Binding-site contacts:
Ligand atom C31 contacts residue LEU106 of chain 20.A at 3.8 Å (hydrophobic).
Ligand atom N2 contacts residue MET221 of chain 20.A at 3.5 Å (h-bond).
Ligand atom C31 contacts residue ASN219 of chain 20.A at 3.8 Å.
Ligand atom N3A contacts residue ALA24 of chain 20.C at 3.6 Å.
Ligand atom C2A contacts residue PHE186 of chain 20.A at 3.3 Å (hydrophobic).
Ligand atom C6B contacts residue VAL188 of chain 20.A at 3.8 Å (hydrophobic).
Ligand atom O1D contacts residue SER107 of chain 20.A at 3.2 Å.
Ligand atom C2B contacts residue MET224 of chain 20.A at 3.6 Å (hydrophobic).
Ligand atom C4B contacts residue PHE186 of chain 20.A at 3.4 Å (hydrophobic).
Ligand atom C5A contacts residue ALA150 of chain 20.A at 3.2 Å (hydrophobic).
Ligand atom C4 contacts residue LEU106 of chain 20.A at 2.5 Å (hydrophobic).
Ligand atom C5B contacts residue TYR152 of chain 20.A at 3.8 Å (hydrophobic).
Ligand atom C3 contacts residue LEU106 of chain 20.A at 3.4 Å (hydrophobic).
Ligand atom CL2 contacts residue ILE104 of chain 20.A at 3.1 Å.
Ligand atom O1 contacts residue MET221 of chain 20.A at 3.1 Å (h-bond).
Ligand atom C5 contacts residue LEU106 of chain 20.A at 3.5 Å (hydrophobic).
Ligand atom CL1 contacts residue LEU25 of chain 20.C at 3.5 Å.
Ligand atom C4C contacts residue TYR128 of chain 20.A at 3.5 Å (hydrophobic).
Ligand atom C5A contacts residue PHE186 of chain 20.A at 3.5 Å (hydrophobic).
Ligand atom C5A contacts residue VAL176 of chain 20.A at 3.2 Å (hydrophobic).
Ligand atom C1C contacts residue TYR128 of chain 20.A at 3.5 Å (hydrophobic).
Ligand atom C6B contacts residue TYR152 of chain 20.A at 3.8 Å (hydrophobic).
Ligand atom C1B contacts residue VAL188 of chain 20.A at 3.8 Å (hydrophobic).
Ligand atom O1A contacts residue ALA150 of chain 20.A at 3.8 Å.
Ligand atom CL2 contacts residue MET224 of chain 20.A at 2.9 Å.
Ligand atom C3D contacts residue LEU116 of chain 20.A at 3.6 Å (hydrophobic).
Ligand atom C1B contacts residue TYR152 of chain 20.A at 3.8 Å (hydrophobic).
Ligand atom C4A contacts residue SER175 of chain 20.A at 3.8 Å.
Ligand atom C4A contacts residue VAL176 of chain 20.A at 3.7 Å (hydrophobic).
Ligand atom C3B contacts residue PHE186 of chain 20.A at 3.7 Å (hydrophobic).
Ligand atom C3C contacts residue ILE104 of chain 20.A at 3.6 Å (hydrophobic).
Ligand atom N2 contacts residue ASN219 of chain 20.A at 3.4 Å (h-bond).
Ligand atom C4A contacts residue PRO174 of chain 20.A at 3.3 Å (hydrophobic).
Ligand atom O1B contacts residue TYR152 of chain 20.A at 3.8 Å.
Ligand atom CL1 contacts residue VAL188 of chain 20.A at 3.5 Å.
Ligand atom N3A contacts residue PRO174 of chain 20.A at 3.6 Å (h-bond).
Ligand atom C5C contacts residue VAL188 of chain 20.A at 2.9 Å (hydrophobic).
Ligand atom O1A contacts residue PHE186 of chain 20.A at 2.9 Å.
Ligand atom C2D contacts residue SER107 of chain 20.A at 3.8 Å.
Ligand atom C3B contacts residue MET224 of chain 20.A at 3.4 Å (hydrophobic).

Sequence of chain 16.C:
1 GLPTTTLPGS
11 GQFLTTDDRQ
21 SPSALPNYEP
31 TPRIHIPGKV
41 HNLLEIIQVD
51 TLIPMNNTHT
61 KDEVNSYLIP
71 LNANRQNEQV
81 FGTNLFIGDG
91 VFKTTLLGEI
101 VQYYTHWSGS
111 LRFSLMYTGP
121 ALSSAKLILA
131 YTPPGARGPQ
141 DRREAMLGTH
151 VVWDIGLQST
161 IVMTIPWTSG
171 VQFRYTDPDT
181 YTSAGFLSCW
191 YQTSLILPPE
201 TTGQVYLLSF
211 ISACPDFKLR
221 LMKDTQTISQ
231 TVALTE

The small molecule below binds the protein below.
Small molecule (SMILES): OCCOCOCc1cc(CCCCCOc2c(Cl)cc(C3=NCCO3)cc2Cl)on1

Sequence of chain 20.C:
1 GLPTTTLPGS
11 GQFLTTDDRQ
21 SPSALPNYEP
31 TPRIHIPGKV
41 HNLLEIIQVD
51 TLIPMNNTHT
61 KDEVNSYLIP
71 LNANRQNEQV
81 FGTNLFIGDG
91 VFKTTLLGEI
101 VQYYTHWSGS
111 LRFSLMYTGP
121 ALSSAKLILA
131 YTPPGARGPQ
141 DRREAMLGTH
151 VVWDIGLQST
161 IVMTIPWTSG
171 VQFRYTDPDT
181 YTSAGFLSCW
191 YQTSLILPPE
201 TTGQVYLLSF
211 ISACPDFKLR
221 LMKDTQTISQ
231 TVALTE

Sequence of chain 20.A:
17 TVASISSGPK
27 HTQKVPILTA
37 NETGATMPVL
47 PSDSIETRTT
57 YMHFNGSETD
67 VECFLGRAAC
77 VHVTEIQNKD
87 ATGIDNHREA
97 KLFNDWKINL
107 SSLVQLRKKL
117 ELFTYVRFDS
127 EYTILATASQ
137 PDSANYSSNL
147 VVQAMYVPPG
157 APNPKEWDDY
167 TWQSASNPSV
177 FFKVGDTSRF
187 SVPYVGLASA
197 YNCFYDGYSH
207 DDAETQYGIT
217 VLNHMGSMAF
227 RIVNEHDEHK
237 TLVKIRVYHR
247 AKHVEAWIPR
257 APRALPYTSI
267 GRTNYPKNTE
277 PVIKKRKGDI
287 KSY